Binding-site contacts:
Ligand atom C8 contacts residue THR82 of chain 1.A at 3.6 Å.
Ligand atom C5 contacts residue SER150 of chain 1.A at 4.4 Å.
Ligand atom O5 contacts residue THR149 of chain 1.A at 3.6 Å.
Ligand atom C5 contacts residue ASN147 of chain 1.A at 3.7 Å.
Ligand atom C1 contacts residue THR149 of chain 1.A at 3.5 Å.
Ligand atom C2 contacts residue ASN147 of chain 1.A at 2.4 Å.
Ligand atom C1 contacts residue ASN147 of chain 1.A at 1.4 Å.
Ligand atom C7 contacts residue ASN147 of chain 1.A at 3.5 Å.
Ligand atom O6 contacts residue SER150 of chain 1.A at 4.2 Å.
Ligand atom O6 contacts residue THR149 of chain 1.A at 4.3 Å.
Ligand atom C1 contacts residue SER150 of chain 1.A at 4.3 Å.
Ligand atom O7 contacts residue ASN147 of chain 1.A at 3.8 Å.
Ligand atom N2 contacts residue ASN147 of chain 1.A at 2.9 Å (h-bond).
Ligand atom C4 contacts residue ASN147 of chain 1.A at 4.3 Å.
Ligand atom C6 contacts residue SER150 of chain 1.A at 3.9 Å.
Ligand atom O5 contacts residue SER150 of chain 1.A at 3.6 Å.
Ligand atom C8 contacts residue SER80 of chain 1.A at 3.5 Å.
Ligand atom C5 contacts residue THR149 of chain 1.A at 3.8 Å.
Ligand atom C3 contacts residue ASN147 of chain 1.A at 3.8 Å.
Ligand atom C8 contacts residue ASP81 of chain 1.A at 3.8 Å.
Ligand atom O5 contacts residue ASN147 of chain 1.A at 2.4 Å (h-bond).

Sequence of chain 1.A:
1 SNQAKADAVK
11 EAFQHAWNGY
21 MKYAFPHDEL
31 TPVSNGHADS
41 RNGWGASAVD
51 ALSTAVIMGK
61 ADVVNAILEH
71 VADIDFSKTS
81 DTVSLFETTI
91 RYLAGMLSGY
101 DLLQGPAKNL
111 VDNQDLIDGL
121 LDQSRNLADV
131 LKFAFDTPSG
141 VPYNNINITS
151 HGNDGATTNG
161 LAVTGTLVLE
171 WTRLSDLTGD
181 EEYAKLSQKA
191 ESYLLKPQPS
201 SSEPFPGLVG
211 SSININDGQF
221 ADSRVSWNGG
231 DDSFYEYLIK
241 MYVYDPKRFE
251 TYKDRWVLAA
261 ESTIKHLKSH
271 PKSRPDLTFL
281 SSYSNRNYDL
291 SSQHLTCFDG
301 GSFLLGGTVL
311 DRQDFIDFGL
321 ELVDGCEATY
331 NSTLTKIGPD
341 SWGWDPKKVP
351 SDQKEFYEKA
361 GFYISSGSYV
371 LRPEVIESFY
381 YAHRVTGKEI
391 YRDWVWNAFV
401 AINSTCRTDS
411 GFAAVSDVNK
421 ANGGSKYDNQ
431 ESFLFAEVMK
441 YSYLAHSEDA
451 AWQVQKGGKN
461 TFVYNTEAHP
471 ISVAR

The small molecule below binds the protein below.
Small molecule (SMILES): CC(=O)N[C@H]1[C@H](O[C@H]2[C@H](O)[C@@H](NC(C)=O)CO[C@@H]2CO)O[C@H](CO)[C@@H](O)[C@@H]1O